Sequence of chain 1.A:
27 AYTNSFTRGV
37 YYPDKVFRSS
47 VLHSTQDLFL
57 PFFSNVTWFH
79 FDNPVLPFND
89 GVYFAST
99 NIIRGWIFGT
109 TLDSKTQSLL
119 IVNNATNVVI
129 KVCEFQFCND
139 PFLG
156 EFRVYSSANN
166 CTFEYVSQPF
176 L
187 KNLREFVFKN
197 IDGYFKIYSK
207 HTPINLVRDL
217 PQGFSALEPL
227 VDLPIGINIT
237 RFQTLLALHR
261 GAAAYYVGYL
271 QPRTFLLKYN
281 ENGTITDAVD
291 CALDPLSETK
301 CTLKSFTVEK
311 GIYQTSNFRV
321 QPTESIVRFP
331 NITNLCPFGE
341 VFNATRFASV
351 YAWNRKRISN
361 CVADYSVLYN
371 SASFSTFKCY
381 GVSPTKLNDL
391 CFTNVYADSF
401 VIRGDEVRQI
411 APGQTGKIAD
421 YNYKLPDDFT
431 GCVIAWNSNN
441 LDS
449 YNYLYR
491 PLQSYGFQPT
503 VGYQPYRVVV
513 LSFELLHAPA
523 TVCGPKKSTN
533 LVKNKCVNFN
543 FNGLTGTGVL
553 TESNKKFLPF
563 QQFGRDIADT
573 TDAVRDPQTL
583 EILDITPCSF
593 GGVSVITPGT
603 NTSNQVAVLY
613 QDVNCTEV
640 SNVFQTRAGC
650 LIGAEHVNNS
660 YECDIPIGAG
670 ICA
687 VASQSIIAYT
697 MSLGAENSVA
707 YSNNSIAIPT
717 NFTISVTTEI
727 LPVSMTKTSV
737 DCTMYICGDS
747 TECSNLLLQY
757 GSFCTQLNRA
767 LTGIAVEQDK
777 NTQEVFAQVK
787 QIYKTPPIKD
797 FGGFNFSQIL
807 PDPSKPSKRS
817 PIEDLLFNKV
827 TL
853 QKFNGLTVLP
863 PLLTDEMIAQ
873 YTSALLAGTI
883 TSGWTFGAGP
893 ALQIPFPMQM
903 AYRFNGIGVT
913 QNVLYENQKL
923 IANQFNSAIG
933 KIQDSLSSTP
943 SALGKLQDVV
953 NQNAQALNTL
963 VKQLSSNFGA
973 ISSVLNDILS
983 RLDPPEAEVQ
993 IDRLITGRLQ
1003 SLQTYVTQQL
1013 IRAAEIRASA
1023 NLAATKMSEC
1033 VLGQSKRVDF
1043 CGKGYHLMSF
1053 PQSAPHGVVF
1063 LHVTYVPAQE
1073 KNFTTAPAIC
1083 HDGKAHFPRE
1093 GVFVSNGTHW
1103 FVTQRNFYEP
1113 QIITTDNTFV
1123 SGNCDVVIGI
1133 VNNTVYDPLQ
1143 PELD

Binding-site contacts:
Ligand atom N2 contacts residue ASN616 of chain 1.A at 3.5 Å (h-bond).
Ligand atom C8 contacts residue ASN616 of chain 1.A at 3.7 Å.
Ligand atom C2 contacts residue ASN616 of chain 1.A at 2.4 Å.
Ligand atom C1 contacts residue ASN616 of chain 1.A at 1.4 Å.
Ligand atom O6 contacts residue THR618 of chain 1.A at 4.4 Å.
Ligand atom O3 contacts residue ASN616 of chain 1.A at 3.6 Å (h-bond).
Ligand atom C3 contacts residue ASN616 of chain 1.A at 3.5 Å.
Ligand atom O5 contacts residue ASN616 of chain 1.A at 2.4 Å (h-bond).
Ligand atom C5 contacts residue ASN616 of chain 1.A at 3.7 Å.
Ligand atom C7 contacts residue ASN616 of chain 1.A at 4.0 Å.
Ligand atom C4 contacts residue ASN616 of chain 1.A at 4.2 Å.
Ligand atom O5 contacts residue THR618 of chain 1.A at 4.1 Å.

This small molecule binds to this protein.
Small molecule (SMILES): CC(=O)N[C@@H]1[C@@H](O)[C@H](O)[C@@H](CO)O[C@H]1O